A small-molecule ligand and the protein it binds are described below.
Small molecule (SMILES): OC1C(O)C(O)C(O)C(O)C1O

Sequence of chain 1.K:
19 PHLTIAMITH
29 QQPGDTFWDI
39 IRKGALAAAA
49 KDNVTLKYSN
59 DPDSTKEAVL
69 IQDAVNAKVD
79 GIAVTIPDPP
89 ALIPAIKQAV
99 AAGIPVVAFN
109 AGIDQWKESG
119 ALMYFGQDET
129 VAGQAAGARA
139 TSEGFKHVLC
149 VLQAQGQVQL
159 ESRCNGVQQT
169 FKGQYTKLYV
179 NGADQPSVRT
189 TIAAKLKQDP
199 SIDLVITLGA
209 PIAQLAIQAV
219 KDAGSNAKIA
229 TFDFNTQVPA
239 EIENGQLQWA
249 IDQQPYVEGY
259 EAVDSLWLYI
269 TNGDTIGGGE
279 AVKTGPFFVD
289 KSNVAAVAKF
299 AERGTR

Binding-site contacts:
Ligand atom O2 contacts residue LEU158 of chain 1.K at 3.7 Å.
Ligand atom C2 contacts residue ASP231 of chain 1.K at 3.5 Å.
Ligand atom C6 contacts residue GLN251 of chain 1.K at 3.8 Å.
Ligand atom O6 contacts residue ARG161 of chain 1.K at 3.5 Å (salt-bridge).
Ligand atom O5 contacts residue TRP36 of chain 1.K at 3.8 Å.
Ligand atom O3 contacts residue ASP33 of chain 1.K at 2.7 Å (salt-bridge).
Ligand atom C1 contacts residue GLN251 of chain 1.K at 3.6 Å.
Ligand atom C3 contacts residue ASP33 of chain 1.K at 3.6 Å.
Ligand atom O6 contacts residue GLN251 of chain 1.K at 2.9 Å (h-bond).
Ligand atom C2 contacts residue LEU206 of chain 1.K at 3.5 Å (hydrophobic).
Ligand atom O4 contacts residue HIS28 of chain 1.K at 3.2 Å (h-bond).
Ligand atom O4 contacts residue ASP33 of chain 1.K at 3.9 Å.
Ligand atom C5 contacts residue ASN108 of chain 1.K at 3.5 Å.
Ligand atom O5 contacts residue ASN108 of chain 1.K at 2.7 Å (h-bond).
Ligand atom C6 contacts residue ARG161 of chain 1.K at 3.9 Å.
Ligand atom C1 contacts residue PHE35 of chain 1.K at 4.1 Å (hydrophobic).
Ligand atom C6 contacts residue ASN108 of chain 1.K at 4.0 Å.
Ligand atom C1 contacts residue ASP231 of chain 1.K at 3.2 Å.
Ligand atom O6 contacts residue ASN108 of chain 1.K at 2.9 Å (h-bond).
Ligand atom O2 contacts residue ARG161 of chain 1.K at 3.7 Å.
Ligand atom O3 contacts residue GLN151 of chain 1.K at 3.1 Å (h-bond).
Ligand atom C1 contacts residue ARG161 of chain 1.K at 3.8 Å.
Ligand atom O2 contacts residue LEU206 of chain 1.K at 2.7 Å (h-bond).
Ligand atom C3 contacts residue GLN151 of chain 1.K at 4.0 Å.
Ligand atom O2 contacts residue GLN151 of chain 1.K at 3.0 Å (h-bond).
Ligand atom O1 contacts residue GLN251 of chain 1.K at 3.0 Å (h-bond).
Ligand atom O1 contacts residue ARG161 of chain 1.K at 2.9 Å (salt-bridge).
Ligand atom O1 contacts residue ASP231 of chain 1.K at 2.5 Å (salt-bridge).
Ligand atom C4 contacts residue TRP36 of chain 1.K at 4.1 Å (hydrophobic).
Ligand atom O5 contacts residue GLN157 of chain 1.K at 3.0 Å (h-bond).
Ligand atom O4 contacts residue TRP36 of chain 1.K at 3.1 Å (h-bond).
Ligand atom C2 contacts residue GLN151 of chain 1.K at 3.9 Å.
Ligand atom C4 contacts residue HIS28 of chain 1.K at 4.0 Å.
Ligand atom C5 contacts residue HIS28 of chain 1.K at 3.9 Å.
Ligand atom O1 contacts residue LEU206 of chain 1.K at 3.4 Å (h-bond).
Ligand atom C1 contacts residue LEU206 of chain 1.K at 4.0 Å (hydrophobic).
Ligand atom C5 contacts residue TRP36 of chain 1.K at 3.9 Å (hydrophobic).
Ligand atom O5 contacts residue HIS28 of chain 1.K at 3.0 Å (h-bond).
Ligand atom O6 contacts residue PHE35 of chain 1.K at 3.8 Å.
Ligand atom C5 contacts residue GLN157 of chain 1.K at 4.1 Å.